Binding-site contacts:
Ligand atom C27 contacts residue GLN418 of chain 1.A at 3.5 Å.
Ligand atom C9 contacts residue PRO425 of chain 1.A at 3.9 Å (hydrophobic).
Ligand atom C28 contacts residue LEU486 of chain 1.A at 3.7 Å (hydrophobic).
Ligand atom C4 contacts residue TRP419 of chain 1.A at 3.8 Å (hydrophobic).
Ligand atom C24 contacts residue ILE496 of chain 1.A at 3.9 Å (hydrophobic).
Ligand atom O5 contacts residue ASP497 of chain 1.A at 3.9 Å.
Ligand atom C28 contacts residue SER423 of chain 1.A at 3.6 Å.
Ligand atom O1 contacts residue SER423 of chain 1.A at 3.8 Å.
Ligand atom C19 contacts residue SER349 of chain 1.A at 3.6 Å.
Ligand atom C8 contacts residue TRP419 of chain 1.A at 3.5 Å (hydrophobic).
Ligand atom C21 contacts residue ILE496 of chain 1.A at 3.8 Å (hydrophobic).
Ligand atom C27 contacts residue PHE494 of chain 1.A at 3.8 Å (hydrophobic).
Ligand atom C29 contacts residue TRP419 of chain 1.A at 3.5 Å (hydrophobic).
Ligand atom C27 contacts residue ILE420 of chain 1.A at 3.8 Å (hydrophobic).
Ligand atom C7 contacts residue PRO425 of chain 1.A at 3.6 Å (hydrophobic).
Ligand atom O4 contacts residue GLN418 of chain 1.A at 3.5 Å (h-bond).
Ligand atom C6 contacts residue TRP419 of chain 1.A at 3.9 Å (hydrophobic).
Ligand atom C28 contacts residue ILE420 of chain 1.A at 3.7 Å (hydrophobic).
Ligand atom O3 contacts residue ILE496 of chain 1.A at 3.8 Å.
Ligand atom O4 contacts residue ILE420 of chain 1.A at 2.9 Å (h-bond).
Ligand atom C24 contacts residue LEU417 of chain 1.A at 3.9 Å (hydrophobic).
Ligand atom O5 contacts residue LEU417 of chain 1.A at 3.5 Å.
Ligand atom O3 contacts residue LEU369 of chain 1.A at 3.8 Å.
Ligand atom S1 contacts residue ILE496 of chain 1.A at 3.5 Å.
Ligand atom O4 contacts residue TRP419 of chain 1.A at 3.7 Å.
Ligand atom C19 contacts residue ALA347 of chain 1.A at 3.8 Å (hydrophobic).
Ligand atom C20 contacts residue LYS348 of chain 1.A at 3.7 Å.
Ligand atom C8 contacts residue SER423 of chain 1.A at 3.4 Å.
Ligand atom C9 contacts residue TRP419 of chain 1.A at 3.7 Å (hydrophobic).
Ligand atom C8 contacts residue PRO425 of chain 1.A at 3.6 Å (hydrophobic).
Ligand atom C26 contacts residue GLN418 of chain 1.A at 3.4 Å.
Ligand atom C7 contacts residue TRP419 of chain 1.A at 3.8 Å (hydrophobic).
Ligand atom C18 contacts residue LEU369 of chain 1.A at 3.9 Å (hydrophobic).
Ligand atom C25 contacts residue ILE496 of chain 1.A at 3.9 Å (hydrophobic).
Ligand atom C26 contacts residue TYR405 of chain 1.A at 3.7 Å (hydrophobic).
Ligand atom C21 contacts residue LEU369 of chain 1.A at 3.8 Å (hydrophobic).
Ligand atom C13 contacts residue TRP419 of chain 1.A at 3.8 Å (hydrophobic).
Ligand atom O5 contacts residue LYS371 of chain 1.A at 3.4 Å (salt-bridge).
Ligand atom C3 contacts residue TRP419 of chain 1.A at 3.7 Å (hydrophobic).
Ligand atom C9 contacts residue LEU486 of chain 1.A at 3.9 Å (hydrophobic).

A small-molecule ligand and the protein it binds are described below.
Small molecule (SMILES): C[C@H](CN1CCOCC1)Oc1ccc2c(c1)Cc1cccc(-c3cc(=O)cc(N4CCOCC4)o3)c1S2

Sequence of chain 1.A:
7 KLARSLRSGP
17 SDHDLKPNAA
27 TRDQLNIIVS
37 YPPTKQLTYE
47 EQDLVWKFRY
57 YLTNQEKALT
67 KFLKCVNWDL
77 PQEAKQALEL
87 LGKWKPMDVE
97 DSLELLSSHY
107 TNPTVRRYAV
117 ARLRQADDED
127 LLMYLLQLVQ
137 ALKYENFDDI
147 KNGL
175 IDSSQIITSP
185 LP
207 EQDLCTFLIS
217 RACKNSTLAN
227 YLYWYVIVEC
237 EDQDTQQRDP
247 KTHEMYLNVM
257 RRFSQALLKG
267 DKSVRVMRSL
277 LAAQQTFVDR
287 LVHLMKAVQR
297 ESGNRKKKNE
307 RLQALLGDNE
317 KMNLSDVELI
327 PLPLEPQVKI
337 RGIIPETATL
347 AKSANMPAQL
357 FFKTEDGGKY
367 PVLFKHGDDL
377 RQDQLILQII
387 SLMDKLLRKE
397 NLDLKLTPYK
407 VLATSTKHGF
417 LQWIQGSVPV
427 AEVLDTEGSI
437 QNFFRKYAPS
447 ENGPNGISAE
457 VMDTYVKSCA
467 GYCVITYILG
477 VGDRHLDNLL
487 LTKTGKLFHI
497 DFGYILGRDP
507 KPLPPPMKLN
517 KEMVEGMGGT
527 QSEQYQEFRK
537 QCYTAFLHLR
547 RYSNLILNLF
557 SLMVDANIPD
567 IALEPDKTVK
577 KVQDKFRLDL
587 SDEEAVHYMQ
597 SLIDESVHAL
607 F